Sequence of chain 1.A:
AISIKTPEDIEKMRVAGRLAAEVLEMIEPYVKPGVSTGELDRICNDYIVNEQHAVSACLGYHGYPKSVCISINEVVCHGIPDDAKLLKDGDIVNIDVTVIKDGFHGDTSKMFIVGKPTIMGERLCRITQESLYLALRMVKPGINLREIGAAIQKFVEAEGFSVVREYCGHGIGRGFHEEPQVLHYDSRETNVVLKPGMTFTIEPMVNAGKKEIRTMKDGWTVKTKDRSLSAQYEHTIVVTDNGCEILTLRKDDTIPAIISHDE

Binding-site contacts:
Ligand atom C6 contacts residue TYR61 of chain 1.A at 3.7 Å (hydrophobic).
Ligand atom F7 contacts residue TRP220 of chain 1.A at 3.1 Å.
Ligand atom N20 contacts residue GLU234 of chain 1.A at 3.5 Å (salt-bridge).
Ligand atom C15 contacts residue HIS170 of chain 1.A at 3.7 Å.
Ligand atom N17 contacts residue HIS170 of chain 1.A at 3.4 Å (h-bond).
Ligand atom N20 contacts residue CO1 of chain 1.C at 1.8 Å.
Ligand atom N16 contacts residue CYS58 of chain 1.A at 3.7 Å.
Ligand atom N17 contacts residue CO1 of chain 1.C at 2.7 Å.
Ligand atom C3 contacts residue TRP220 of chain 1.A at 3.6 Å (hydrophobic).
Ligand atom N16 contacts residue CO1 of chain 1.C at 3.4 Å.
Ligand atom C1 contacts residue TRP220 of chain 1.A at 3.6 Å (hydrophobic).
Ligand atom N18 contacts residue HIS177 of chain 1.A at 2.8 Å (h-bond).
Ligand atom N16 contacts residue ASP96 of chain 1.A at 3.3 Å (salt-bridge).
Ligand atom N18 contacts residue GLU203 of chain 1.A at 3.7 Å.
Ligand atom C1 contacts residue TYR61 of chain 1.A at 3.4 Å (hydrophobic).
Ligand atom N18 contacts residue HIS170 of chain 1.A at 3.4 Å (h-bond).
Ligand atom C15 contacts residue HIS177 of chain 1.A at 3.5 Å.
Ligand atom C15 contacts residue GLU203 of chain 1.A at 3.7 Å.
Ligand atom C2 contacts residue HIS78 of chain 1.A at 3.4 Å.
Ligand atom C4 contacts residue TYR61 of chain 1.A at 3.6 Å (hydrophobic).
Ligand atom F7 contacts residue HIS62 of chain 1.A at 3.4 Å.
Ligand atom N17 contacts residue ASP107 of chain 1.A at 3.1 Å (salt-bridge).
Ligand atom N20 contacts residue ASP96 of chain 1.A at 2.9 Å (salt-bridge).
Ligand atom C5 contacts residue HIS78 of chain 1.A at 3.6 Å.
Ligand atom C3 contacts residue TYR61 of chain 1.A at 3.6 Å (hydrophobic).
Ligand atom C19 contacts residue PHE176 of chain 1.A at 3.8 Å (hydrophobic).
Ligand atom C19 contacts residue CO1 of chain 1.C at 3.0 Å.
Ligand atom N9 contacts residue HIS78 of chain 1.A at 3.7 Å.
Ligand atom N13 contacts residue HIS78 of chain 1.A at 3.8 Å.
Ligand atom N17 contacts residue GLU234 of chain 1.A at 3.5 Å (salt-bridge).
Ligand atom C15 contacts residue CO1 of chain 1.B at 3.0 Å.
Ligand atom N13 contacts residue HIS177 of chain 1.A at 3.8 Å.
Ligand atom N17 contacts residue GLU203 of chain 1.A at 3.2 Å (salt-bridge).
Ligand atom C19 contacts residue ASP96 of chain 1.A at 3.3 Å.
Ligand atom N18 contacts residue CO1 of chain 1.B at 3.4 Å.
Ligand atom C6 contacts residue HIS78 of chain 1.A at 3.8 Å.
Ligand atom N20 contacts residue CO1 of chain 1.B at 3.0 Å.
Ligand atom N17 contacts residue CO1 of chain 1.B at 2.0 Å.
Ligand atom N20 contacts residue ASP107 of chain 1.A at 3.1 Å (salt-bridge).
Ligand atom C14 contacts residue PHE176 of chain 1.A at 3.7 Å (hydrophobic).

The small molecule below binds the protein below.
Small molecule (SMILES): [H]/N=C1/N=NC(N)=C1/N=N/c1ccc(F)cc1